Binding-site contacts:
Ligand atom CAC contacts residue PRO189 of chain 1.B at 4.2 Å (hydrophobic).
Ligand atom CAU contacts residue VAL135 of chain 1.B at 4.3 Å (hydrophobic).
Ligand atom CBG contacts residue ILE107 of chain 1.B at 4.5 Å (hydrophobic).
Ligand atom CAM contacts residue VAL130 of chain 1.B at 3.7 Å (hydrophobic).
Ligand atom CBC contacts residue ILE131 of chain 1.B at 3.7 Å (hydrophobic).
Ligand atom CBA contacts residue GLU100 of chain 1.B at 4.0 Å.
Ligand atom CAC contacts residue CYS103 of chain 1.B at 3.9 Å (hydrophobic).
Ligand atom CAC contacts residue GLU100 of chain 1.B at 3.6 Å.
Ligand atom CAO contacts residue ILE192 of chain 1.B at 4.4 Å (hydrophobic).
Ligand atom CAD contacts residue THR134 of chain 1.B at 4.1 Å.
Ligand atom CAR contacts residue ILE131 of chain 1.B at 4.2 Å (hydrophobic).
Ligand atom CAT contacts residue ILE131 of chain 1.B at 4.2 Å (hydrophobic).
Ligand atom CAA contacts residue ILE188 of chain 1.B at 4.2 Å (hydrophobic).
Ligand atom CBA contacts residue ILE184 of chain 1.B at 3.8 Å (hydrophobic).
Ligand atom CAP contacts residue ILE192 of chain 1.B at 4.4 Å (hydrophobic).
Ligand atom CAM contacts residue ARG127 of chain 1.B at 4.3 Å.
Ligand atom CAL contacts residue ARG127 of chain 1.B at 4.1 Å.
Ligand atom CAJ contacts residue PRO189 of chain 1.B at 4.3 Å (hydrophobic).
Ligand atom CAB contacts residue ILE138 of chain 1.B at 4.1 Å (hydrophobic).
Ligand atom CAY contacts residue ILE131 of chain 1.B at 4.4 Å (hydrophobic).
Ligand atom CAJ contacts residue ILE192 of chain 1.B at 4.5 Å (hydrophobic).
Ligand atom CAB contacts residue ILE184 of chain 1.B at 3.8 Å (hydrophobic).
Ligand atom CAS contacts residue ILE138 of chain 1.B at 4.3 Å (hydrophobic).
Ligand atom CAN contacts residue GLU100 of chain 1.B at 3.6 Å.
Ligand atom CAJ contacts residue GLU100 of chain 1.B at 4.4 Å.
Ligand atom CAS contacts residue THR134 of chain 1.B at 4.4 Å.
Ligand atom CAB contacts residue VAL142 of chain 1.B at 4.4 Å (hydrophobic).
Ligand atom CBB contacts residue GLU100 of chain 1.B at 4.2 Å.
Ligand atom CAQ contacts residue ILE107 of chain 1.B at 4.0 Å (hydrophobic).
Ligand atom CAX contacts residue ARG127 of chain 1.B at 4.0 Å.
Ligand atom CAB contacts residue GLU100 of chain 1.B at 3.8 Å.
Ligand atom OAH contacts residue ARG127 of chain 1.B at 3.2 Å (salt-bridge).
Ligand atom OAW contacts residue ILE131 of chain 1.B at 3.3 Å.
Ligand atom CBH contacts residue THR134 of chain 1.B at 4.5 Å.
Ligand atom CAR contacts residue THR134 of chain 1.B at 3.9 Å.
Ligand atom CAU contacts residue VAL104 of chain 1.B at 4.2 Å (hydrophobic).
Ligand atom CAA contacts residue ILE184 of chain 1.B at 4.5 Å (hydrophobic).
Ligand atom CAT contacts residue THR134 of chain 1.B at 3.6 Å.
Ligand atom OAF contacts residue VAL130 of chain 1.B at 3.8 Å.
Ligand atom CAY contacts residue VAL130 of chain 1.B at 4.3 Å (hydrophobic).

This small molecule binds to this protein.
Small molecule (SMILES): CC(C)CCC[C@@H](C)[C@H]1CC[C@H]2[C@@H]3CC=C4C[C@@H](OC(=O)CCC(=O)O)CC[C@]4(C)[C@H]3CC[C@]12C

Sequence of chain 1.B:
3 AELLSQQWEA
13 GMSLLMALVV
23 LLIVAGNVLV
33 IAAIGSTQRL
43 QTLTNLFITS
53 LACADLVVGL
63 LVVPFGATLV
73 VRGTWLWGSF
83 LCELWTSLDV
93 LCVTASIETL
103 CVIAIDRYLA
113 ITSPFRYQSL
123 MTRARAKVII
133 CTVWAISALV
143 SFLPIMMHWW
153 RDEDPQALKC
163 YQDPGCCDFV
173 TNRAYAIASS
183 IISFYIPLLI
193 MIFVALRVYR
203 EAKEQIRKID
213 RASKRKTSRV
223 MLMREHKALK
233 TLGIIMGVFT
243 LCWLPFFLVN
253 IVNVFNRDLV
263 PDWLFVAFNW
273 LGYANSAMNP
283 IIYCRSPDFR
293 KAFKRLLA